Binding-site contacts:
Ligand atom C3 contacts residue ASN483 of chain 1.A at 3.6 Å.
Ligand atom N2 contacts residue ARG463 of chain 1.A at 4.2 Å.
Ligand atom C8 contacts residue GLU480 of chain 1.A at 3.9 Å.
Ligand atom C8 contacts residue ARG463 of chain 1.A at 3.9 Å.
Ligand atom N2 contacts residue ASN483 of chain 1.A at 3.0 Å (h-bond).
Ligand atom C7 contacts residue GLU480 of chain 1.A at 4.1 Å.
Ligand atom O7 contacts residue ARG463 of chain 1.A at 3.7 Å.
Ligand atom C4 contacts residue ASN483 of chain 1.A at 4.0 Å.
Ligand atom O3 contacts residue ARG463 of chain 1.A at 3.4 Å.
Ligand atom O5 contacts residue ASN483 of chain 1.A at 2.5 Å (h-bond).
Ligand atom O6 contacts residue ASN483 of chain 1.A at 4.4 Å.
Ligand atom O7 contacts residue GLU480 of chain 1.A at 4.2 Å.
Ligand atom C6 contacts residue ASN483 of chain 1.A at 3.9 Å.
Ligand atom C1 contacts residue ASN483 of chain 1.A at 1.4 Å.
Ligand atom C2 contacts residue ASN483 of chain 1.A at 2.3 Å.
Ligand atom C7 contacts residue ASN483 of chain 1.A at 3.6 Å.
Ligand atom O7 contacts residue ASN483 of chain 1.A at 3.8 Å.
Ligand atom C7 contacts residue ARG463 of chain 1.A at 3.7 Å.
Ligand atom C5 contacts residue ASN483 of chain 1.A at 3.5 Å.
Ligand atom O7 contacts residue SER464 of chain 1.A at 4.2 Å.
Ligand atom C8 contacts residue LYS467 of chain 1.A at 3.9 Å.

Sequence of chain 1.A:
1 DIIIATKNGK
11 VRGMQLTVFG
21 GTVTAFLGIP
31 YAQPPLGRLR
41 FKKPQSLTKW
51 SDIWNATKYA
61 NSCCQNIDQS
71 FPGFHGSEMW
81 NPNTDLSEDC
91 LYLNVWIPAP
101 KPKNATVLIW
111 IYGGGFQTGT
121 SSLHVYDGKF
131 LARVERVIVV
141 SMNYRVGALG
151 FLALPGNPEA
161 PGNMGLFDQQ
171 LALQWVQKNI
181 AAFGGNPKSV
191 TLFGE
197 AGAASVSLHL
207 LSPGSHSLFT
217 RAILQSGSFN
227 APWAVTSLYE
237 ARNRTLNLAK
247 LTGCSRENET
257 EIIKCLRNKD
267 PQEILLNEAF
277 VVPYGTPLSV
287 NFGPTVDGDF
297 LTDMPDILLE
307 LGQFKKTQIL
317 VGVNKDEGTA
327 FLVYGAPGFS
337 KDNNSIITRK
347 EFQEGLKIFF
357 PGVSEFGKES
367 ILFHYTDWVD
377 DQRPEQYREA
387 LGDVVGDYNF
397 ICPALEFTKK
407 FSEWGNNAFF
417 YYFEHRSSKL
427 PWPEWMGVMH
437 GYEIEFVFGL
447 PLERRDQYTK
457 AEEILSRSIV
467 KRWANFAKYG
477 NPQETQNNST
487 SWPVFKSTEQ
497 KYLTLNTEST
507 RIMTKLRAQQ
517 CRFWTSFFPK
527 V

This small molecule binds to this protein.
Small molecule (SMILES): CC(=O)N[C@@H]1[C@@H](O)[C@H](O)[C@@H](CO)O[C@H]1O